The small molecule below binds the protein below.
Small molecule (SMILES): CC(=O)N[C@@H]1[C@@H](O)[C@H](O)[C@@H](CO)O[C@H]1O

Sequence of chain 1.E:
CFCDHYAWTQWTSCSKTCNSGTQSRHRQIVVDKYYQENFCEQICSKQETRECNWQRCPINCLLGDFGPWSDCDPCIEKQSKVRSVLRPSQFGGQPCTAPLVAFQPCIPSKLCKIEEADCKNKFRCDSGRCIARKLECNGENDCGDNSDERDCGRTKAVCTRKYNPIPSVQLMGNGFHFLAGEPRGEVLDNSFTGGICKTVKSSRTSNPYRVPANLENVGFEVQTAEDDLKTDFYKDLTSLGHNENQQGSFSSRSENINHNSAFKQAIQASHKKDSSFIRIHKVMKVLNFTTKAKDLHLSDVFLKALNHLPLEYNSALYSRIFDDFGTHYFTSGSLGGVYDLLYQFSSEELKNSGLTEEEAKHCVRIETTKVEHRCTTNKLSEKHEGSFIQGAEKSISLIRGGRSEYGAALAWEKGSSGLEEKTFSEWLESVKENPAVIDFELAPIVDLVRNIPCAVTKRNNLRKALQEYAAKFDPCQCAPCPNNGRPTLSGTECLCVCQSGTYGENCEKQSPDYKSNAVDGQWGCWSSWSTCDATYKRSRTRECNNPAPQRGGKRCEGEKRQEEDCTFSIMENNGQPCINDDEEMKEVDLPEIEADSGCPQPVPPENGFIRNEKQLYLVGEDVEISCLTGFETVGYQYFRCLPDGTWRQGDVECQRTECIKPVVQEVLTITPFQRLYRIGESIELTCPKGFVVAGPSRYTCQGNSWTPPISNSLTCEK

Binding-site contacts:
Ligand atom C7 contacts residue THR305 of chain 1.E at 3.5 Å.
Ligand atom C6 contacts residue GLN223 of chain 1.E at 4.1 Å.
Ligand atom O7 contacts residue THR305 of chain 1.E at 3.9 Å.
Ligand atom C8 contacts residue THR305 of chain 1.E at 3.5 Å.
Ligand atom N2 contacts residue ASN303 of chain 1.E at 3.3 Å (h-bond).
Ligand atom C4 contacts residue ASN303 of chain 1.E at 4.4 Å.
Ligand atom C7 contacts residue ASN217 of chain 1.E at 4.4 Å.
Ligand atom O6 contacts residue GLU221 of chain 1.E at 3.2 Å.
Ligand atom C5 contacts residue ASN303 of chain 1.E at 3.8 Å.
Ligand atom C3 contacts residue ASN303 of chain 1.E at 4.1 Å.
Ligand atom C6 contacts residue GLU221 of chain 1.E at 4.4 Å.
Ligand atom O5 contacts residue ASN303 of chain 1.E at 2.4 Å (h-bond).
Ligand atom C2 contacts residue ASN303 of chain 1.E at 2.8 Å.
Ligand atom N2 contacts residue THR305 of chain 1.E at 3.8 Å.
Ligand atom C1 contacts residue ASN303 of chain 1.E at 1.8 Å.
Ligand atom O7 contacts residue ASN217 of chain 1.E at 3.5 Å (h-bond).